A protein and the small-molecule ligand that binds it are described below.
Small molecule (SMILES): CSCC[C@H](NC(=O)[C@H](C)NC(=O)[C@H](CCCN=C(N)N)NC(=O)[C@H](Cc1ccc(O)cc1)NC(=O)[C@H](CC1=c2ccccc2=NC1)NC(=O)[C@H](Cc1ccccc1)NC(=O)[C@H](CO)NC(=O)CNC(=O)CNC(=O)[C@@H](N)CC(=O)O)C(=O)N[C@@H](CCCCN)C(=O)N[C@@H](C)C(=O)N[C@@H](CC(C)C)C(=O)N[C@@H](Cc1ccc(O)cc1)C(=O)NCC=O

Sequence of chain 1.A:
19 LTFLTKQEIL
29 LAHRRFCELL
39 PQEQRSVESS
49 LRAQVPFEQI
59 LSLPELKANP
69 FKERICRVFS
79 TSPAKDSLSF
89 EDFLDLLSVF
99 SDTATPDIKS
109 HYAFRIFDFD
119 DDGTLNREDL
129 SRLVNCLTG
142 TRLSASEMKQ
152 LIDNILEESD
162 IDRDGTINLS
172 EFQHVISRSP

Binding-site contacts:
Ligand atom CH2 contacts residue LEU128 of chain 1.A at 3.8 Å (hydrophobic).
Ligand atom CB contacts residue LEU135 of chain 1.A at 3.5 Å (hydrophobic).
Ligand atom CD2 contacts residue ILE156 of chain 1.A at 3.6 Å (hydrophobic).
Ligand atom CD1 contacts residue VAL176 of chain 1.A at 3.8 Å (hydrophobic).
Ligand atom C contacts residue GLU159 of chain 1.A at 3.6 Å.
Ligand atom CB contacts residue ILE177 of chain 1.A at 3.7 Å (hydrophobic).
Ligand atom CA contacts residue GLU159 of chain 1.A at 3.6 Å.
Ligand atom CD1 contacts residue PHE98 of chain 1.A at 3.6 Å (hydrophobic).
Ligand atom N contacts residue GLU159 of chain 1.A at 2.8 Å (salt-bridge).
Ligand atom CG contacts residue ILE156 of chain 1.A at 3.8 Å (hydrophobic).
Ligand atom NE1 contacts residue VAL176 of chain 1.A at 3.8 Å.
Ligand atom NE1 contacts residue SER160 of chain 1.A at 3.1 Å (h-bond).
Ligand atom CE1 contacts residue VAL132 of chain 1.A at 3.8 Å (hydrophobic).
Ligand atom NE1 contacts residue ILE156 of chain 1.A at 3.8 Å.
Ligand atom OH contacts residue VAL97 of chain 1.A at 3.7 Å.
Ligand atom CE2 contacts residue ILE156 of chain 1.A at 3.6 Å (hydrophobic).
Ligand atom O contacts residue ASN67 of chain 1.A at 3.8 Å.
Ligand atom OH contacts residue ALA111 of chain 1.A at 3.5 Å (h-bond).
Ligand atom CZ3 contacts residue PHE115 of chain 1.A at 3.8 Å (hydrophobic).
Ligand atom N contacts residue ASN155 of chain 1.A at 3.1 Å (h-bond).
Ligand atom CH2 contacts residue LEU131 of chain 1.A at 3.7 Å (hydrophobic).
Ligand atom CD2 contacts residue ALA111 of chain 1.A at 3.7 Å (hydrophobic).
Ligand atom O contacts residue PRO181 of chain 1.A at 3.5 Å.
Ligand atom CZ3 contacts residue PHE173 of chain 1.A at 3.7 Å (hydrophobic).
Ligand atom O contacts residue PHE98 of chain 1.A at 3.3 Å.
Ligand atom C contacts residue ASN67 of chain 1.A at 3.8 Å.
Ligand atom OH contacts residue LYS107 of chain 1.A at 2.6 Å (salt-bridge).
Ligand atom O contacts residue PRO68 of chain 1.A at 3.8 Å.
Ligand atom CH2 contacts residue PHE173 of chain 1.A at 3.8 Å (hydrophobic).
Ligand atom CE1 contacts residue LEU135 of chain 1.A at 3.6 Å (hydrophobic).
Ligand atom SD contacts residue ALA111 of chain 1.A at 3.5 Å.
Ligand atom O contacts residue ASN67 of chain 1.A at 2.9 Å (h-bond).
Ligand atom OH contacts residue TYR110 of chain 1.A at 3.8 Å.
Ligand atom CZ contacts residue LEU131 of chain 1.A at 3.9 Å (hydrophobic).
Ligand atom CZ contacts residue LYS107 of chain 1.A at 3.4 Å.
Ligand atom CE2 contacts residue LYS107 of chain 1.A at 3.4 Å.
Ligand atom CE2 contacts residue LEU131 of chain 1.A at 3.8 Å (hydrophobic).
Ligand atom CZ2 contacts residue ILE156 of chain 1.A at 3.6 Å (hydrophobic).
Ligand atom CZ contacts residue LEU135 of chain 1.A at 3.8 Å (hydrophobic).
Ligand atom CZ3 contacts residue LEU131 of chain 1.A at 3.5 Å (hydrophobic).